Sequence of chain 1.B:
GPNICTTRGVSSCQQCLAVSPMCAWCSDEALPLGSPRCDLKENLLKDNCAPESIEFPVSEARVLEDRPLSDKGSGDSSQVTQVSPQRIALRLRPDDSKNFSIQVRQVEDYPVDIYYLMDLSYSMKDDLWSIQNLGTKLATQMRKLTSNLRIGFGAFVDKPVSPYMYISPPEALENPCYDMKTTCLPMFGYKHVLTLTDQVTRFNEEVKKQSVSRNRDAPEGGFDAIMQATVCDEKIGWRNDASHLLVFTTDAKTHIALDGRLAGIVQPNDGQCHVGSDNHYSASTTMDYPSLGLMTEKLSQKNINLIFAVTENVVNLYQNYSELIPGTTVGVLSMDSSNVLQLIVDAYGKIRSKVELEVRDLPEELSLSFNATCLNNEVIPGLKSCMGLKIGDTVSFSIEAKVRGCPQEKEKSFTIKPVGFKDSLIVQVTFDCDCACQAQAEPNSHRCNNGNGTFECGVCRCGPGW

A protein and the small-molecule ligand that binds it are described below.
Small molecule (SMILES): CC(=O)N[C@@H]1[C@@H](O)[C@H](O)[C@@H](CO)O[C@H]1O

Binding-site contacts:
Ligand atom C5 contacts residue ASN99 of chain 1.B at 3.6 Å.
Ligand atom O5 contacts residue ASN99 of chain 1.B at 2.3 Å (h-bond).
Ligand atom C7 contacts residue ASN99 of chain 1.B at 3.6 Å.
Ligand atom C2 contacts residue ASN99 of chain 1.B at 2.5 Å.
Ligand atom N2 contacts residue LYS98 of chain 1.B at 3.9 Å.
Ligand atom C8 contacts residue ASN99 of chain 1.B at 3.2 Å.
Ligand atom N2 contacts residue ASN99 of chain 1.B at 2.9 Å (h-bond).
Ligand atom C4 contacts residue ASN99 of chain 1.B at 4.2 Å.
Ligand atom O7 contacts residue ASN99 of chain 1.B at 4.3 Å.
Ligand atom C7 contacts residue PHE100 of chain 1.B at 3.9 Å (hydrophobic).
Ligand atom C8 contacts residue PHE100 of chain 1.B at 3.8 Å (hydrophobic).
Ligand atom C8 contacts residue LYS98 of chain 1.B at 4.0 Å.
Ligand atom O7 contacts residue PHE100 of chain 1.B at 4.1 Å.
Ligand atom O7 contacts residue SER101 of chain 1.B at 4.0 Å.
Ligand atom C3 contacts residue ASN99 of chain 1.B at 3.8 Å.
Ligand atom C1 contacts residue ASN99 of chain 1.B at 1.4 Å.